The small molecule below binds the protein below.
Small molecule (SMILES): CC(=O)N[C@@H]1[C@@H](O)[C@H](O)[C@@H](CO)O[C@H]1O

Sequence of chain 7.A:
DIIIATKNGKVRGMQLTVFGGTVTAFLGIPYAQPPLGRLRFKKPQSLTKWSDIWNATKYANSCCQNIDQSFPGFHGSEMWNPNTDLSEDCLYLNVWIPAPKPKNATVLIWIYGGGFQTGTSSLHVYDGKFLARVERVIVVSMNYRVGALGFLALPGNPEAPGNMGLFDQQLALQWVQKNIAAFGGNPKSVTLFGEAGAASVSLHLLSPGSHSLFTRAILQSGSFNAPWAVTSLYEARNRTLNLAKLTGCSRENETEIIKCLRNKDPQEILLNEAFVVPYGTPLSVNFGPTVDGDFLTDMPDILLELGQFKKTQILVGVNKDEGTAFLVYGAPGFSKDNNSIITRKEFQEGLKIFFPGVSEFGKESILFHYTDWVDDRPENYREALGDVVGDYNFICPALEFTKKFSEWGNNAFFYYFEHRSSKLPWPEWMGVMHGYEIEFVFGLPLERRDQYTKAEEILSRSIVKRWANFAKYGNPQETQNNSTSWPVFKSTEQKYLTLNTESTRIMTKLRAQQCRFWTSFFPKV

Binding-site contacts:
Ligand atom C6 contacts residue ASN485 of chain 7.A at 3.1 Å.
Ligand atom O3 contacts residue ILE462 of chain 7.A at 4.2 Å.
Ligand atom O5 contacts residue ASN485 of chain 7.A at 3.9 Å.
Ligand atom C8 contacts residue ARG465 of chain 7.A at 4.1 Å.
Ligand atom C5 contacts residue ASN485 of chain 7.A at 3.8 Å.
Ligand atom C3 contacts residue ARG465 of chain 7.A at 4.4 Å.
Ligand atom C7 contacts residue GLU482 of chain 7.A at 4.3 Å.
Ligand atom O6 contacts residue ASN485 of chain 7.A at 3.7 Å.
Ligand atom C8 contacts residue GLU482 of chain 7.A at 3.7 Å.
Ligand atom N2 contacts residue ASN485 of chain 7.A at 3.0 Å (h-bond).
Ligand atom C7 contacts residue ASN485 of chain 7.A at 3.5 Å.
Ligand atom O7 contacts residue SER466 of chain 7.A at 4.3 Å.
Ligand atom C3 contacts residue ASN485 of chain 7.A at 3.8 Å.
Ligand atom O7 contacts residue ASN485 of chain 7.A at 3.8 Å.
Ligand atom N2 contacts residue ARG465 of chain 7.A at 4.2 Å.
Ligand atom C7 contacts residue ARG465 of chain 7.A at 3.7 Å.
Ligand atom C2 contacts residue ASN485 of chain 7.A at 2.6 Å.
Ligand atom C1 contacts residue ASN485 of chain 7.A at 3.3 Å.
Ligand atom O3 contacts residue ARG465 of chain 7.A at 3.5 Å.
Ligand atom O7 contacts residue ARG465 of chain 7.A at 3.4 Å.
Ligand atom C4 contacts residue ASN485 of chain 7.A at 3.9 Å.
Ligand atom C8 contacts residue LYS469 of chain 7.A at 3.8 Å.
Ligand atom O3 contacts residue ASN485 of chain 7.A at 4.3 Å.